A protein and the small-molecule ligand that binds it are described below.
Small molecule (SMILES): O=C(NCc1ccc2c(c1)OCO2)c1nnc(Cc2ccc(F)cc2Cl)o1

Binding-site contacts:
Ligand atom C03 contacts residue ILE28 of chain 1.F at 3.8 Å (hydrophobic).
Ligand atom C03 contacts residue LEU48 of chain 1.E at 3.5 Å (hydrophobic).
Ligand atom C02 contacts residue ALA45 of chain 1.E at 4.0 Å (hydrophobic).
Ligand atom C01 contacts residue ARG22 of chain 1.F at 4.0 Å.
Ligand atom CL1 contacts residue TYR82 of chain 1.E at 3.5 Å.
Ligand atom C26 contacts residue ARG22 of chain 1.F at 3.5 Å.
Ligand atom F22 contacts residue ILE44 of chain 1.E at 4.0 Å.
Ligand atom C26 contacts residue ALA45 of chain 1.E at 3.8 Å (hydrophobic).
Ligand atom O27 contacts residue PHE49 of chain 1.E at 3.1 Å.
Ligand atom C03 contacts residue LEU23 of chain 1.F at 3.7 Å (hydrophobic).
Ligand atom C17 contacts residue TRP90 of chain 1.F at 4.0 Å (hydrophobic).
Ligand atom C05 contacts residue GLU26 of chain 1.F at 3.9 Å.
Ligand atom N08 contacts residue GLU26 of chain 1.F at 4.0 Å.
Ligand atom CL1 contacts residue TRP90 of chain 1.F at 3.6 Å.
Ligand atom C06 contacts residue PHE49 of chain 1.E at 4.0 Å (hydrophobic).
Ligand atom O24 contacts residue LEU48 of chain 1.E at 3.8 Å.
Ligand atom C02 contacts residue PHE49 of chain 1.E at 3.9 Å (hydrophobic).
Ligand atom C19 contacts residue LEU48 of chain 1.E at 4.0 Å (hydrophobic).
Ligand atom C04 contacts residue LEU48 of chain 1.E at 3.8 Å (hydrophobic).
Ligand atom C02 contacts residue LEU23 of chain 1.F at 3.9 Å (hydrophobic).
Ligand atom O25 contacts residue PHE49 of chain 1.E at 4.0 Å.
Ligand atom C04 contacts residue ILE28 of chain 1.F at 3.6 Å (hydrophobic).
Ligand atom F22 contacts residue VAL92 of chain 1.F at 3.3 Å.
Ligand atom C05 contacts residue LEU48 of chain 1.E at 3.9 Å (hydrophobic).
Ligand atom O14 contacts residue ILE28 of chain 1.F at 3.6 Å.
Ligand atom C26 contacts residue ILE19 of chain 1.F at 3.8 Å (hydrophobic).
Ligand atom C26 contacts residue PHE49 of chain 1.E at 3.5 Å (hydrophobic).
Ligand atom C01 contacts residue PHE49 of chain 1.E at 3.6 Å (hydrophobic).
Ligand atom C20 contacts residue ALA62 of chain 1.F at 4.0 Å (hydrophobic).
Ligand atom C06 contacts residue SER52 of chain 1.E at 4.1 Å.
Ligand atom O25 contacts residue ALA45 of chain 1.E at 3.2 Å (h-bond).
Ligand atom O25 contacts residue LEU23 of chain 1.F at 3.6 Å.
Ligand atom C06 contacts residue LEU48 of chain 1.E at 3.9 Å (hydrophobic).
Ligand atom C06 contacts residue GLU26 of chain 1.F at 3.9 Å.
Ligand atom C20 contacts residue LEU48 of chain 1.E at 3.8 Å (hydrophobic).
Ligand atom C07 contacts residue GLU26 of chain 1.F at 3.6 Å.
Ligand atom C02 contacts residue LEU48 of chain 1.E at 4.1 Å (hydrophobic).
Ligand atom C21 contacts residue LEU48 of chain 1.E at 4.0 Å (hydrophobic).
Ligand atom O27 contacts residue ARG22 of chain 1.F at 3.2 Å.
Ligand atom C15 contacts residue TRP90 of chain 1.F at 4.0 Å (hydrophobic).

Sequence of chain 1.F:
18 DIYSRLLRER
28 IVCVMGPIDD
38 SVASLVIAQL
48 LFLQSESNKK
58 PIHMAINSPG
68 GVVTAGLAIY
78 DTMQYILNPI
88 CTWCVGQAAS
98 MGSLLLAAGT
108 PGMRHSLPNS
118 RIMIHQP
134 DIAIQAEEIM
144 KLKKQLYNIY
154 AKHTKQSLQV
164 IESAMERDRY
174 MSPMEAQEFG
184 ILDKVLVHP

Sequence of chain 1.E:
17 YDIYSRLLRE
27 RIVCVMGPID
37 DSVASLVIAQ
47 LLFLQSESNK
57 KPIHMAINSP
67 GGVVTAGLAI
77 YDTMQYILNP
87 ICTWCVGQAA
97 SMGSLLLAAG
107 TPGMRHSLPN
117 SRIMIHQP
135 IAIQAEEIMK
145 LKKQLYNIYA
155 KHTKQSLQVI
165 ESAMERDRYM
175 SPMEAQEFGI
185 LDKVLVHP